Sequence of chain 1.V:
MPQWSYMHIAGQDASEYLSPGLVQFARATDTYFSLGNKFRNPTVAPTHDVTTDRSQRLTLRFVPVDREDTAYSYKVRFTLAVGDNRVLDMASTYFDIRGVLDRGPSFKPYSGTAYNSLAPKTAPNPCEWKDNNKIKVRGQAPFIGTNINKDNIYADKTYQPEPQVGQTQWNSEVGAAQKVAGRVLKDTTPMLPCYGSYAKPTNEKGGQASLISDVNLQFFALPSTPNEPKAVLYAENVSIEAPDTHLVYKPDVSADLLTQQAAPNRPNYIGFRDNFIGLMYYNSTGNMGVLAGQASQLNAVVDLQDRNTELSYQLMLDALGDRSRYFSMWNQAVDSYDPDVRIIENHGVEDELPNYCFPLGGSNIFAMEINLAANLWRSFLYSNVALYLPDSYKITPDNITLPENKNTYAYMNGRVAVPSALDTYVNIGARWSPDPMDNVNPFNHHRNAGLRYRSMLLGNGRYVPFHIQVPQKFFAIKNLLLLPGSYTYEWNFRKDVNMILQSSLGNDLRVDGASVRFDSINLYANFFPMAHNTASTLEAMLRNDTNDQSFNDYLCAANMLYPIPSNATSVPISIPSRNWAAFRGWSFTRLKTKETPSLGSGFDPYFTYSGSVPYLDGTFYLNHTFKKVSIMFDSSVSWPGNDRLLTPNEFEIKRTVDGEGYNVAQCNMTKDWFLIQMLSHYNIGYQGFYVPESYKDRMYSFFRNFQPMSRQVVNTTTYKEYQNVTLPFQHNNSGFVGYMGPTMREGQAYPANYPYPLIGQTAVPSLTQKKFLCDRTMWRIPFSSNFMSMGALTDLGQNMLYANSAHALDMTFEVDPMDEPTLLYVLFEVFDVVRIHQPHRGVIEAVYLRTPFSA

The small molecule below binds the protein below.
Small molecule (SMILES): NC(N)=NCCC[C@H](NC(=O)[C@@H]1CCCN1)C(=O)N[C@H](C=O)Cc1cnc[nH]1

Binding-site contacts:
Ligand atom ND1 contacts residue LEU348 of chain 1.T at 4.2 Å.
Ligand atom CA contacts residue TYR619 of chain 1.T at 3.8 Å (hydrophobic).
Ligand atom N contacts residue ASN617 of chain 1.T at 2.8 Å (h-bond).
Ligand atom CB contacts residue CYS621 of chain 1.T at 3.7 Å (hydrophobic).
Ligand atom C contacts residue ARG649 of chain 1.T at 3.8 Å.
Ligand atom N contacts residue CYS621 of chain 1.T at 3.2 Å (h-bond).
Ligand atom CA contacts residue TYR619 of chain 1.T at 3.6 Å (hydrophobic).
Ligand atom CD contacts residue ASN617 of chain 1.T at 2.8 Å.
Ligand atom ND1 contacts residue GLU894 of chain 1.T at 3.9 Å.
Ligand atom N contacts residue TYR619 of chain 1.T at 3.4 Å.
Ligand atom CA contacts residue ASN617 of chain 1.T at 4.2 Å.
Ligand atom O contacts residue TYR619 of chain 1.T at 3.9 Å.
Ligand atom CA contacts residue ARG649 of chain 1.T at 3.9 Å.
Ligand atom CB contacts residue ARG649 of chain 1.T at 3.6 Å.
Ligand atom N contacts residue ASP618 of chain 1.T at 3.5 Å (salt-bridge).
Ligand atom CD contacts residue ARG46 of chain 1.V at 3.9 Å.
Ligand atom CB contacts residue ARG649 of chain 1.T at 3.8 Å.
Ligand atom O contacts residue ARG649 of chain 1.T at 3.2 Å (salt-bridge).
Ligand atom N contacts residue TYR619 of chain 1.T at 3.7 Å.
Ligand atom C contacts residue ASN617 of chain 1.T at 4.2 Å.
Ligand atom CE1 contacts residue GLU894 of chain 1.T at 4.3 Å.
Ligand atom CE1 contacts residue MET843 of chain 1.T at 4.1 Å (hydrophobic).
Ligand atom CA contacts residue CYS621 of chain 1.T at 3.1 Å (hydrophobic).
Ligand atom CG contacts residue PHE896 of chain 1.T at 3.4 Å (hydrophobic).
Ligand atom CB contacts residue GLU894 of chain 1.T at 4.2 Å.
Ligand atom CD2 contacts residue GLU894 of chain 1.T at 4.2 Å.
Ligand atom CG contacts residue GLU894 of chain 1.T at 3.8 Å.
Ligand atom CE1 contacts residue LEU348 of chain 1.T at 4.0 Å (hydrophobic).
Ligand atom CA contacts residue ARG649 of chain 1.T at 4.0 Å.
Ligand atom O contacts residue ARG845 of chain 1.T at 4.2 Å.
Ligand atom C contacts residue TYR619 of chain 1.T at 3.4 Å (hydrophobic).
Ligand atom C contacts residue ARG649 of chain 1.T at 4.2 Å.
Ligand atom CD contacts residue CYS621 of chain 1.T at 4.2 Å (hydrophobic).
Ligand atom CB contacts residue TYR619 of chain 1.T at 4.0 Å (hydrophobic).
Ligand atom CG contacts residue ASN617 of chain 1.T at 3.6 Å.
Ligand atom CD2 contacts residue ARG845 of chain 1.T at 3.8 Å.
Ligand atom N contacts residue ARG649 of chain 1.T at 3.8 Å.
Ligand atom CB contacts residue TYR619 of chain 1.T at 3.1 Å (hydrophobic).
Ligand atom CG contacts residue ARG46 of chain 1.V at 3.7 Å.
Ligand atom CB contacts residue PHE896 of chain 1.T at 3.9 Å (hydrophobic).

Sequence of chain 1.T:
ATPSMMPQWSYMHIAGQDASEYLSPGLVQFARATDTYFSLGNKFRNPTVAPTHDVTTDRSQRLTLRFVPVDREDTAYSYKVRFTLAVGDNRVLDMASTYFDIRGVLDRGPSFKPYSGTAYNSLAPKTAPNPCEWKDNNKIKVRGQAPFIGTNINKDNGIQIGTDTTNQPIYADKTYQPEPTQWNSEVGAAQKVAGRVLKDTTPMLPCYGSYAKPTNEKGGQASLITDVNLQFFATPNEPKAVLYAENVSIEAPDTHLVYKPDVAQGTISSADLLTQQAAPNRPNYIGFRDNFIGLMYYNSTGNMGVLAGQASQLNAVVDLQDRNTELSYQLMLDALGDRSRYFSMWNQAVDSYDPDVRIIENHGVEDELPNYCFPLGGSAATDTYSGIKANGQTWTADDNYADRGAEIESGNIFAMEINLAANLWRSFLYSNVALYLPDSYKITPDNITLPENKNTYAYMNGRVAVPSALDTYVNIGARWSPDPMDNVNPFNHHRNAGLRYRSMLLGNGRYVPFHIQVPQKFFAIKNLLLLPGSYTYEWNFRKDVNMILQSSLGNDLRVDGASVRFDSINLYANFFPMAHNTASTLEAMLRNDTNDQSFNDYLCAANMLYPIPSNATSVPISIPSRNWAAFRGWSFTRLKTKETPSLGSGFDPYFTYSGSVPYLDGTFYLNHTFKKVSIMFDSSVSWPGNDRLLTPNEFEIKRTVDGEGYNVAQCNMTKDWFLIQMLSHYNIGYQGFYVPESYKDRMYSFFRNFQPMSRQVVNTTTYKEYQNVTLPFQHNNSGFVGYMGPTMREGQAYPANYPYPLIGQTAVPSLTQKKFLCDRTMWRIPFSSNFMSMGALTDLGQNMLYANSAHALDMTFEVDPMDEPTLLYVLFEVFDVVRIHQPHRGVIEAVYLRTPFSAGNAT